This protein binds this small molecule.
Small molecule (SMILES): CC(=O)N[C@@H]1[C@@H](O)[C@H](O)[C@@H](CO)O[C@H]1O

Sequence of chain 1.A:
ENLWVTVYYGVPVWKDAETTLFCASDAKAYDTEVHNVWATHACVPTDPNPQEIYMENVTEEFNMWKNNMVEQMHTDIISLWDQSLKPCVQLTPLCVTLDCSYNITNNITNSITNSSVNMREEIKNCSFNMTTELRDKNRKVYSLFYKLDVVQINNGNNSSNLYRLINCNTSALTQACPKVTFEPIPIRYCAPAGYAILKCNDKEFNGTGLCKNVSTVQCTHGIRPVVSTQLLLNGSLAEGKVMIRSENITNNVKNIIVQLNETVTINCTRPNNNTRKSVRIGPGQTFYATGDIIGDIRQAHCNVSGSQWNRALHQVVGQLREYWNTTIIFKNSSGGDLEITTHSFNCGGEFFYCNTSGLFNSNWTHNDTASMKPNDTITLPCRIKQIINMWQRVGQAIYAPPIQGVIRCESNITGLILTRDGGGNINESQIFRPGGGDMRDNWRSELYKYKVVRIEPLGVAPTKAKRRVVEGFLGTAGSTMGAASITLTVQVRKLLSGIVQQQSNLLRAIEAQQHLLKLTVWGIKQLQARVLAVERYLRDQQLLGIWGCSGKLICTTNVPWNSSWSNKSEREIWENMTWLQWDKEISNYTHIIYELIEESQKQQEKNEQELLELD

Binding-site contacts:
Ligand atom O5 contacts residue ASN291 of chain 1.A at 2.4 Å (h-bond).
Ligand atom N2 contacts residue GLU292 of chain 1.A at 3.7 Å.
Ligand atom C8 contacts residue ASN291 of chain 1.A at 4.1 Å.
Ligand atom C7 contacts residue ASN291 of chain 1.A at 4.0 Å.
Ligand atom C3 contacts residue GLY270 of chain 1.A at 4.2 Å.
Ligand atom C6 contacts residue LYS271 of chain 1.A at 3.8 Å.
Ligand atom C3 contacts residue ASN291 of chain 1.A at 3.9 Å.
Ligand atom O6 contacts residue GLN349 of chain 1.A at 3.9 Å.
Ligand atom C5 contacts residue GLY270 of chain 1.A at 4.4 Å.
Ligand atom C5 contacts residue GLN345 of chain 1.A at 3.4 Å.
Ligand atom C4 contacts residue GLY270 of chain 1.A at 3.3 Å.
Ligand atom C4 contacts residue ASN291 of chain 1.A at 4.3 Å.
Ligand atom O7 contacts residue ARG341 of chain 1.A at 4.1 Å.
Ligand atom C6 contacts residue VAL272 of chain 1.A at 3.8 Å (hydrophobic).
Ligand atom O5 contacts residue LYS271 of chain 1.A at 4.3 Å.
Ligand atom O3 contacts residue GLY270 of chain 1.A at 3.8 Å.
Ligand atom C1 contacts residue VAL272 of chain 1.A at 4.5 Å (hydrophobic).
Ligand atom C1 contacts residue GLN345 of chain 1.A at 3.8 Å.
Ligand atom O6 contacts residue LYS271 of chain 1.A at 3.5 Å.
Ligand atom O7 contacts residue GLU292 of chain 1.A at 2.7 Å (salt-bridge).
Ligand atom C1 contacts residue ASN291 of chain 1.A at 1.5 Å.
Ligand atom C6 contacts residue GLY270 of chain 1.A at 4.5 Å.
Ligand atom C5 contacts residue VAL272 of chain 1.A at 4.5 Å (hydrophobic).
Ligand atom O6 contacts residue VAL272 of chain 1.A at 2.6 Å (h-bond).
Ligand atom C8 contacts residue GLY270 of chain 1.A at 4.0 Å.
Ligand atom C6 contacts residue GLN349 of chain 1.A at 4.4 Å.
Ligand atom C2 contacts residue ASN291 of chain 1.A at 2.6 Å.
Ligand atom O5 contacts residue GLN345 of chain 1.A at 3.8 Å.
Ligand atom O4 contacts residue GLY270 of chain 1.A at 3.4 Å (h-bond).
Ligand atom N2 contacts residue ASN291 of chain 1.A at 3.0 Å (h-bond).
Ligand atom C5 contacts residue ASN291 of chain 1.A at 3.7 Å.
Ligand atom O5 contacts residue VAL272 of chain 1.A at 3.7 Å.
Ligand atom C7 contacts residue GLU292 of chain 1.A at 3.5 Å.
Ligand atom C4 contacts residue LYS271 of chain 1.A at 4.0 Å.
Ligand atom C5 contacts residue LYS271 of chain 1.A at 4.3 Å.
Ligand atom C6 contacts residue GLN345 of chain 1.A at 3.9 Å.
Ligand atom O6 contacts residue GLN345 of chain 1.A at 4.4 Å.